Sequence of chain 3.L:
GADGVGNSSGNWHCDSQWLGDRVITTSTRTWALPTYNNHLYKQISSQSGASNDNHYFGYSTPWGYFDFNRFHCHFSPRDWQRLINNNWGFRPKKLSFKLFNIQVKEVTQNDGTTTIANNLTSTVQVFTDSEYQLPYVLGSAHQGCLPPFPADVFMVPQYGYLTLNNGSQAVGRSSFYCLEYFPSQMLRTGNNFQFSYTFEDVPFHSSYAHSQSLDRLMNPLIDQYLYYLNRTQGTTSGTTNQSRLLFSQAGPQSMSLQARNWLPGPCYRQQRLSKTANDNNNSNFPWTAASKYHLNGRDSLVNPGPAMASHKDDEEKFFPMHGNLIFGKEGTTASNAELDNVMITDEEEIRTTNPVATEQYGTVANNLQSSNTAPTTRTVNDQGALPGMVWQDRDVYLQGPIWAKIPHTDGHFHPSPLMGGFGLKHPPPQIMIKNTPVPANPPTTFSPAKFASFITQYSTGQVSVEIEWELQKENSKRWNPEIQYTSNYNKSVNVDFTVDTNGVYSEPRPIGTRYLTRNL

Binding-site contacts:
Ligand atom C5 contacts residue SER632 of chain 3.L at 4.4 Å.
Ligand atom N1 contacts residue PRO419 of chain 3.L at 4.2 Å.
Ligand atom C8 contacts residue ASP609 of chain 3.L at 4.4 Å.
Ligand atom O2P contacts residue HIS628 of chain 3.L at 3.8 Å.
Ligand atom C4 contacts residue PRO419 of chain 3.L at 4.0 Å (hydrophobic).
Ligand atom P contacts residue PHE629 of chain 3.L at 4.4 Å.
Ligand atom C2 contacts residue PRO631 of chain 3.L at 4.3 Å (hydrophobic).
Ligand atom N6 contacts residue PHE638 of chain 3.L at 3.8 Å.
Ligand atom O5' contacts residue PHE629 of chain 3.L at 3.9 Å.
Ligand atom N6 contacts residue GLY639 of chain 3.L at 2.9 Å (h-bond).
Ligand atom N6 contacts residue GLY637 of chain 3.L at 4.0 Å.
Ligand atom N7 contacts residue ASP609 of chain 3.L at 4.1 Å.
Ligand atom C2' contacts residue PRO419 of chain 3.L at 4.0 Å (hydrophobic).
Ligand atom N6 contacts residue PRO631 of chain 3.L at 3.8 Å.
Ligand atom N6 contacts residue SER632 of chain 3.L at 4.0 Å.
Ligand atom N1 contacts residue GLY639 of chain 3.L at 3.1 Å (h-bond).
Ligand atom C6 contacts residue GLY639 of chain 3.L at 3.8 Å.
Ligand atom C6 contacts residue PRO419 of chain 3.L at 4.3 Å (hydrophobic).
Ligand atom C1' contacts residue HIS630 of chain 3.L at 3.8 Å.
Ligand atom N9 contacts residue PRO419 of chain 3.L at 4.2 Å.
Ligand atom C6 contacts residue VAL418 of chain 3.L at 4.0 Å (hydrophobic).
Ligand atom C5 contacts residue PRO419 of chain 3.L at 4.2 Å (hydrophobic).
Ligand atom N1 contacts residue PRO631 of chain 3.L at 3.8 Å.
Ligand atom C2 contacts residue GLY639 of chain 3.L at 3.9 Å.
Ligand atom C2 contacts residue PRO419 of chain 3.L at 4.2 Å (hydrophobic).
Ligand atom N7 contacts residue SER632 of chain 3.L at 3.8 Å.
Ligand atom O4' contacts residue PRO631 of chain 3.L at 4.1 Å.
Ligand atom C6 contacts residue PRO631 of chain 3.L at 3.6 Å (hydrophobic).
Ligand atom O2P contacts residue PRO631 of chain 3.L at 3.8 Å.
Ligand atom O4' contacts residue HIS630 of chain 3.L at 4.2 Å.
Ligand atom N6 contacts residue PRO633 of chain 3.L at 4.2 Å.
Ligand atom N9 contacts residue HIS630 of chain 3.L at 3.8 Å.
Ligand atom N3 contacts residue PRO419 of chain 3.L at 4.2 Å.
Ligand atom O5' contacts residue PRO631 of chain 3.L at 4.0 Å.
Ligand atom N7 contacts residue HIS630 of chain 3.L at 3.6 Å.
Ligand atom C8 contacts residue HIS630 of chain 3.L at 3.1 Å.
Ligand atom N1 contacts residue VAL418 of chain 3.L at 3.8 Å.
Ligand atom C5 contacts residue PRO631 of chain 3.L at 4.1 Å (hydrophobic).
Ligand atom N6 contacts residue VAL418 of chain 3.L at 3.8 Å.
Ligand atom O2P contacts residue PHE629 of chain 3.L at 3.4 Å (h-bond).

A protein and the small-molecule ligand that binds it are described below.
Small molecule (SMILES): Nc1ncnc2c1ncn2[C@H]1C[C@H](O)[C@@H](COP(=O)(O)O)O1